This protein binds this small molecule.
Small molecule (SMILES): CC(=O)N[C@@H]1[C@@H](O)[C@H](O)[C@@H](CO)O[C@H]1O

Sequence of chain 1.B:
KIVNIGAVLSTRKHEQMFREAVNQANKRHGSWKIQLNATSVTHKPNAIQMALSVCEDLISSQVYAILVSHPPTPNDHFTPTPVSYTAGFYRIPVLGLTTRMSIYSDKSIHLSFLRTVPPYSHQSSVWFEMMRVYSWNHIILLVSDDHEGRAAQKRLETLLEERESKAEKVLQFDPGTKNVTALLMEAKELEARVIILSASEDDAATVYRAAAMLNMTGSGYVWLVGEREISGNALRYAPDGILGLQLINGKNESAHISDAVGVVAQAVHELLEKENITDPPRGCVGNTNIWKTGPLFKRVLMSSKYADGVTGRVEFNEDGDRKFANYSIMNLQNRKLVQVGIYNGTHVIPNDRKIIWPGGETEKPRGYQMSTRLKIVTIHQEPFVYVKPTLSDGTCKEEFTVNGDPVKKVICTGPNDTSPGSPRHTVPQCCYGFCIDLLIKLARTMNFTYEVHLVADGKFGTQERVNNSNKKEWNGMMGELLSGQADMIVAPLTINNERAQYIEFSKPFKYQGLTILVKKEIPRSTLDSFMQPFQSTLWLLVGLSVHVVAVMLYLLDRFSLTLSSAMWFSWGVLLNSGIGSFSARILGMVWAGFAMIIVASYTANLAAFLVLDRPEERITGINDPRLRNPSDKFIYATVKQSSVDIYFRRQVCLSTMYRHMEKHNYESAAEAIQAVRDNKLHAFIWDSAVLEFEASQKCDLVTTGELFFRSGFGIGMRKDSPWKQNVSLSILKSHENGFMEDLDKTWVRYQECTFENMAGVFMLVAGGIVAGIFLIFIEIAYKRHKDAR

Binding-site contacts:
Ligand atom C5 contacts residue ILE373 of chain 1.B at 4.3 Å (hydrophobic).
Ligand atom O5 contacts residue ASN368 of chain 1.B at 2.4 Å (h-bond).
Ligand atom N2 contacts residue ASN368 of chain 1.B at 2.9 Å (h-bond).
Ligand atom C8 contacts residue ARG337 of chain 1.B at 4.4 Å.
Ligand atom C8 contacts residue ASN368 of chain 1.B at 4.4 Å.
Ligand atom O5 contacts residue ILE373 of chain 1.B at 3.7 Å.
Ligand atom C2 contacts residue ASN368 of chain 1.B at 2.5 Å.
Ligand atom C4 contacts residue ASN368 of chain 1.B at 4.2 Å.
Ligand atom O7 contacts residue ASN368 of chain 1.B at 3.2 Å (h-bond).
Ligand atom C6 contacts residue ILE373 of chain 1.B at 3.7 Å (hydrophobic).
Ligand atom C7 contacts residue ASN368 of chain 1.B at 3.2 Å.
Ligand atom C5 contacts residue ASN368 of chain 1.B at 3.7 Å.
Ligand atom C1 contacts residue ASN368 of chain 1.B at 1.4 Å.
Ligand atom C3 contacts residue ASN368 of chain 1.B at 3.8 Å.
Ligand atom O6 contacts residue ILE373 of chain 1.B at 3.7 Å.
Ligand atom O6 contacts residue HIS371 of chain 1.B at 3.5 Å.